Binding-site contacts:
Ligand atom CB contacts residue MET311 of chain 1.A at 3.1 Å (hydrophobic).
Ligand atom OD1 contacts residue GLY359 of chain 1.A at 3.3 Å (h-bond).
Ligand atom N contacts residue ARG276 of chain 1.A at 3.1 Å (salt-bridge).
Ligand atom OXT contacts residue SER278 of chain 1.A at 2.5 Å (h-bond).
Ligand atom CG contacts residue GLY359 of chain 1.A at 3.2 Å.
Ligand atom OD2 contacts residue ARG397 of chain 1.A at 3.1 Å.
Ligand atom CB contacts residue ALA358 of chain 1.A at 3.6 Å (hydrophobic).
Ligand atom OD2 contacts residue GLY359 of chain 1.A at 2.7 Å (h-bond).
Ligand atom OXT contacts residue VAL355 of chain 1.A at 3.8 Å.
Ligand atom C contacts residue GLY354 of chain 1.A at 3.5 Å.
Ligand atom OD1 contacts residue ARG397 of chain 1.A at 2.5 Å (salt-bridge).
Ligand atom O contacts residue GLY354 of chain 1.A at 3.3 Å.
Ligand atom OD2 contacts residue ALA358 of chain 1.A at 3.7 Å.
Ligand atom CB contacts residue THR314 of chain 1.A at 3.6 Å.
Ligand atom CA contacts residue ARG276 of chain 1.A at 3.5 Å.
Ligand atom OD1 contacts residue ASP394 of chain 1.A at 3.0 Å (salt-bridge).
Ligand atom CG contacts residue THR314 of chain 1.A at 3.4 Å.
Ligand atom CG contacts residue ARG397 of chain 1.A at 3.0 Å.
Ligand atom OXT contacts residue THR398 of chain 1.A at 3.1 Å.
Ligand atom C contacts residue THR398 of chain 1.A at 3.1 Å.
Ligand atom OXT contacts residue GLY354 of chain 1.A at 3.4 Å.
Ligand atom C contacts residue ARG276 of chain 1.A at 3.3 Å.
Ligand atom N contacts residue ALA358 of chain 1.A at 3.5 Å.
Ligand atom N contacts residue THR398 of chain 1.A at 3.6 Å.
Ligand atom N contacts residue VAL355 of chain 1.A at 2.1 Å (h-bond).
Ligand atom CB contacts residue ASN401 of chain 1.A at 3.5 Å.
Ligand atom CG contacts residue ALA358 of chain 1.A at 3.5 Å (hydrophobic).
Ligand atom O contacts residue ASN401 of chain 1.A at 2.9 Å (h-bond).
Ligand atom CA contacts residue ASP394 of chain 1.A at 3.5 Å.
Ligand atom O contacts residue SER278 of chain 1.A at 2.7 Å.
Ligand atom OD2 contacts residue THR352 of chain 1.A at 3.4 Å.
Ligand atom O contacts residue MET311 of chain 1.A at 3.2 Å.
Ligand atom OD2 contacts residue THR314 of chain 1.A at 2.6 Å (h-bond).
Ligand atom CA contacts residue VAL355 of chain 1.A at 3.6 Å (hydrophobic).
Ligand atom OXT contacts residue ARG276 of chain 1.A at 2.4 Å (salt-bridge).
Ligand atom C contacts residue ASN401 of chain 1.A at 3.8 Å.
Ligand atom OXT contacts residue SER277 of chain 1.A at 3.4 Å.
Ligand atom N contacts residue ASP394 of chain 1.A at 3.4 Å (salt-bridge).
Ligand atom C contacts residue SER278 of chain 1.A at 3.4 Å.
Ligand atom CA contacts residue THR398 of chain 1.A at 2.9 Å.

Sequence of chain 1.A:
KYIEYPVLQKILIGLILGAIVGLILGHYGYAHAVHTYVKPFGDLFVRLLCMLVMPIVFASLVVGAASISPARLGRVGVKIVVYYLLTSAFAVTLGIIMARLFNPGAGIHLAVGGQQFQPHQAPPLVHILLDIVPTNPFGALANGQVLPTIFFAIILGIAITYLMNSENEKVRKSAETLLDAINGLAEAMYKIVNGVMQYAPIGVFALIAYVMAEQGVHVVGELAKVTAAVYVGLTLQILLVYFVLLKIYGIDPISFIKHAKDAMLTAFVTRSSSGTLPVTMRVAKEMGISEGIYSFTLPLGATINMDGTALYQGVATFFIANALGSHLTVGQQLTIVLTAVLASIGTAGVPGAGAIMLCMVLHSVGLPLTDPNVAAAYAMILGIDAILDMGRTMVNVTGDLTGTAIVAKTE

This small molecule binds to this protein.
Small molecule (SMILES): N[C@@H](CC(=O)O)C(=O)O